Sequence of chain 27.E:
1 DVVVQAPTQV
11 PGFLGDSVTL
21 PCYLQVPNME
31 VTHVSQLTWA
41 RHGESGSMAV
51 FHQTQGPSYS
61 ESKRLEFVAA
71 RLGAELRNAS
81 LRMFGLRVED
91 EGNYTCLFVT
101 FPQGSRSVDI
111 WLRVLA

Binding-site contacts:
Ligand atom C7 contacts residue TYR23 of chain 27.E at 4.0 Å (hydrophobic).
Ligand atom C7 contacts residue ASN78 of chain 27.E at 3.9 Å.
Ligand atom C3 contacts residue ASN78 of chain 27.E at 4.0 Å.
Ligand atom C1 contacts residue SER80 of chain 27.E at 3.8 Å.
Ligand atom C6 contacts residue ALA69 of chain 27.E at 4.1 Å (hydrophobic).
Ligand atom C5 contacts residue ASN78 of chain 27.E at 3.5 Å.
Ligand atom C6 contacts residue ASN78 of chain 27.E at 4.5 Å.
Ligand atom C8 contacts residue TYR23 of chain 27.E at 3.3 Å (hydrophobic).
Ligand atom C5 contacts residue ALA69 of chain 27.E at 4.4 Å (hydrophobic).
Ligand atom O5 contacts residue ALA69 of chain 27.E at 3.5 Å.
Ligand atom N2 contacts residue ASN78 of chain 27.E at 3.2 Å (h-bond).
Ligand atom O7 contacts residue TYR23 of chain 27.E at 4.2 Å.
Ligand atom C5 contacts residue VAL68 of chain 27.E at 4.4 Å (hydrophobic).
Ligand atom C6 contacts residue VAL68 of chain 27.E at 3.1 Å (hydrophobic).
Ligand atom C5 contacts residue SER80 of chain 27.E at 4.0 Å.
Ligand atom C1 contacts residue ASN78 of chain 27.E at 1.4 Å.
Ligand atom O5 contacts residue SER80 of chain 27.E at 4.1 Å.
Ligand atom C1 contacts residue ALA69 of chain 27.E at 4.3 Å (hydrophobic).
Ligand atom O7 contacts residue ASN78 of chain 27.E at 4.0 Å.
Ligand atom O6 contacts residue VAL68 of chain 27.E at 3.8 Å.
Ligand atom C2 contacts residue ASN78 of chain 27.E at 2.7 Å.
Ligand atom O5 contacts residue ASN78 of chain 27.E at 2.2 Å (h-bond).
Ligand atom C4 contacts residue ASN78 of chain 27.E at 4.2 Å.
Ligand atom O6 contacts residue ALA69 of chain 27.E at 4.0 Å.

A protein and the small-molecule ligand that binds it are described below.
Small molecule (SMILES): CC(=O)N[C@H]1[C@H](O[C@H]2[C@H](O)[C@@H](NC(C)=O)CO[C@@H]2CO)O[C@H](CO)[C@@H](O[C@@H]2O[C@H](CO)[C@@H](O)[C@H](O)[C@@H]2O)[C@@H]1O